Sequence of chain 2.A:
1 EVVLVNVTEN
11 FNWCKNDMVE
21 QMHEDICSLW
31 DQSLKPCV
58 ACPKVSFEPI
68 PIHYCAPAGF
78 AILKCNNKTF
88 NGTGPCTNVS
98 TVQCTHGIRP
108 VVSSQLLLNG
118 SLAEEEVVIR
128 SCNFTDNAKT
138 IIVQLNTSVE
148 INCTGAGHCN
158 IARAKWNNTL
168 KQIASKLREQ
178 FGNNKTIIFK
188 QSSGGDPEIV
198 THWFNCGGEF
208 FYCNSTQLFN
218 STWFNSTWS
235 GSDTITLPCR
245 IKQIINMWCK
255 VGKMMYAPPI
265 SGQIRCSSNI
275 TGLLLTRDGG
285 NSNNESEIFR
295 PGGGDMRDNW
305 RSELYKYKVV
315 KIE

A protein and the small-molecule ligand that binds it are described below.
Small molecule (SMILES): CC(=O)N[C@@H]1[C@@H](O)[C@H](O)[C@@H](CO)O[C@H]1O

Binding-site contacts:
Ligand atom N2 contacts residue GLU147 of chain 2.A at 3.8 Å.
Ligand atom N2 contacts residue ASN149 of chain 2.A at 2.8 Å (h-bond).
Ligand atom C7 contacts residue ASN157 of chain 2.A at 4.4 Å.
Ligand atom C1 contacts residue GLU147 of chain 2.A at 4.5 Å.
Ligand atom C1 contacts residue ASN149 of chain 2.A at 1.4 Å.
Ligand atom C3 contacts residue GLU147 of chain 2.A at 4.5 Å.
Ligand atom C2 contacts residue GLU147 of chain 2.A at 4.5 Å.
Ligand atom C8 contacts residue ALA159 of chain 2.A at 3.4 Å (hydrophobic).
Ligand atom C8 contacts residue ILE158 of chain 2.A at 3.8 Å (hydrophobic).
Ligand atom C2 contacts residue ASN149 of chain 2.A at 2.2 Å.
Ligand atom C4 contacts residue ASN149 of chain 2.A at 4.1 Å.
Ligand atom O5 contacts residue ASN149 of chain 2.A at 2.4 Å (h-bond).
Ligand atom C5 contacts residue ASN149 of chain 2.A at 3.6 Å.
Ligand atom O7 contacts residue ASN149 of chain 2.A at 3.1 Å (h-bond).
Ligand atom O7 contacts residue ASN157 of chain 2.A at 4.1 Å.
Ligand atom C3 contacts residue ASN149 of chain 2.A at 3.7 Å.
Ligand atom C8 contacts residue ASN157 of chain 2.A at 4.0 Å.
Ligand atom C7 contacts residue ASN149 of chain 2.A at 3.2 Å.